Sequence of chain 1.B:
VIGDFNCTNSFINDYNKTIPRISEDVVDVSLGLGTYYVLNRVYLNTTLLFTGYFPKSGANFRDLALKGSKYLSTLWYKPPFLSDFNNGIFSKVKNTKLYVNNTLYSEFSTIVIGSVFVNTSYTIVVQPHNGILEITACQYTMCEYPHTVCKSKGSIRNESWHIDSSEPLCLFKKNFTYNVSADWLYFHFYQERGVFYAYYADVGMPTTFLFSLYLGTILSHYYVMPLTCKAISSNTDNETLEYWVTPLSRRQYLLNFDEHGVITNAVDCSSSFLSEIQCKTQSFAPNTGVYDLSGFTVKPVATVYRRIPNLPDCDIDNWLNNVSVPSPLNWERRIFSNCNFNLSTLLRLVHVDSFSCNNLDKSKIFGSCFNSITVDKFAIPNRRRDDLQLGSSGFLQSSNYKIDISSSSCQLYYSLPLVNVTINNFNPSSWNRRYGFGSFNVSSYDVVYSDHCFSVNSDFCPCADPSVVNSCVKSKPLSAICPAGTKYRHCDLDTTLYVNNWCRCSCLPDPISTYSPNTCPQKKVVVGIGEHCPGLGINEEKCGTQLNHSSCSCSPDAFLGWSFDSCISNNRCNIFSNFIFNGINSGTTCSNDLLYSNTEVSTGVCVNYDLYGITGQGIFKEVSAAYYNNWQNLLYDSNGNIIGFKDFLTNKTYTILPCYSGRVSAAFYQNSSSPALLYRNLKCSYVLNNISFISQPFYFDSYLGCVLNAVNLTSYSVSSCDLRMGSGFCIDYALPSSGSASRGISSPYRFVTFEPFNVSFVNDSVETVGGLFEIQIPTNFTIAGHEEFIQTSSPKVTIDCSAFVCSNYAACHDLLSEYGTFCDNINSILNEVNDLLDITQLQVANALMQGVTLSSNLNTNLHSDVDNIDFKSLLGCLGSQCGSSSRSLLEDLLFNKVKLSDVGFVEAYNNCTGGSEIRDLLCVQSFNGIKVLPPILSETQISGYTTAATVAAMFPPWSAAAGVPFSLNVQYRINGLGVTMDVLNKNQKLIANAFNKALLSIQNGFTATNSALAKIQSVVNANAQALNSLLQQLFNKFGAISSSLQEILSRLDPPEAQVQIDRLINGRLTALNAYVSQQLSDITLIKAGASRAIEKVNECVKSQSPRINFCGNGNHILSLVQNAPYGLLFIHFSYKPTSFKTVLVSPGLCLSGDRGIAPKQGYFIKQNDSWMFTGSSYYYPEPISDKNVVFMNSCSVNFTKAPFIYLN

A small-molecule ligand and the protein it binds are described below.
Small molecule (SMILES): CC(=O)N[C@@H]1[C@@H](O)[C@H](O)[C@@H](CO)O[C@H]1O

Binding-site contacts:
Ligand atom O6 contacts residue ASN702 of chain 1.B at 4.3 Å.
Ligand atom C7 contacts residue GLY617 of chain 1.B at 3.6 Å.
Ligand atom C8 contacts residue TYR699 of chain 1.B at 4.0 Å (hydrophobic).
Ligand atom C3 contacts residue ASN703 of chain 1.B at 3.8 Å.
Ligand atom O7 contacts residue CYS619 of chain 1.B at 4.0 Å.
Ligand atom C8 contacts residue ILE632 of chain 1.B at 4.3 Å (hydrophobic).
Ligand atom C4 contacts residue ASN703 of chain 1.B at 4.2 Å.
Ligand atom C1 contacts residue ASN703 of chain 1.B at 1.4 Å.
Ligand atom C7 contacts residue VAL618 of chain 1.B at 4.5 Å (hydrophobic).
Ligand atom O7 contacts residue ASN703 of chain 1.B at 3.3 Å (h-bond).
Ligand atom N2 contacts residue GLY617 of chain 1.B at 4.0 Å.
Ligand atom N2 contacts residue ASN703 of chain 1.B at 2.9 Å (h-bond).
Ligand atom C2 contacts residue ASN703 of chain 1.B at 2.5 Å.
Ligand atom O7 contacts residue VAL618 of chain 1.B at 3.9 Å.
Ligand atom C8 contacts residue GLY617 of chain 1.B at 3.6 Å.
Ligand atom O5 contacts residue ASN702 of chain 1.B at 4.2 Å.
Ligand atom O3 contacts residue VAL618 of chain 1.B at 4.2 Å.
Ligand atom C5 contacts residue ASN703 of chain 1.B at 3.7 Å.
Ligand atom O7 contacts residue GLY617 of chain 1.B at 3.8 Å.
Ligand atom C8 contacts residue ASN703 of chain 1.B at 4.4 Å.
Ligand atom O5 contacts residue ASN703 of chain 1.B at 2.4 Å (h-bond).
Ligand atom C7 contacts residue ASN703 of chain 1.B at 3.3 Å.
Ligand atom O3 contacts residue GLY617 of chain 1.B at 3.7 Å.